Sequence of chain 1.A:
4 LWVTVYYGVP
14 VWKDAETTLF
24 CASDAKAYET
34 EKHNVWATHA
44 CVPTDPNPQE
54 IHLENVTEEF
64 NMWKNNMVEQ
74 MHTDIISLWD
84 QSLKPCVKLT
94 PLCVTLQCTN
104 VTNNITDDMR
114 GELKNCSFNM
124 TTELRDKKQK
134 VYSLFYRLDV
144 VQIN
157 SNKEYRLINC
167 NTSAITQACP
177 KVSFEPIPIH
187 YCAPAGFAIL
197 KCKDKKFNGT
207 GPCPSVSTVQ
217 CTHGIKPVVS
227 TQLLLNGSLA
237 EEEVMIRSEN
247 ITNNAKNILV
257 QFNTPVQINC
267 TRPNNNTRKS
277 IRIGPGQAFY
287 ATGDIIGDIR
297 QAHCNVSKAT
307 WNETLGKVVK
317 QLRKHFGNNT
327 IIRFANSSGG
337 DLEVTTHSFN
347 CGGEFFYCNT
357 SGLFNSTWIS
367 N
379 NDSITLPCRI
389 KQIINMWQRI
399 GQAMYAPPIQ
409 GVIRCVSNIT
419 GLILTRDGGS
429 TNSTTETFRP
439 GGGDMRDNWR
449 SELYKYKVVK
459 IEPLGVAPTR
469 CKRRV

The protein below binds the small molecule below.
Small molecule (SMILES): CC(=O)N[C@@H]1[C@@H](O)[C@H](O)[C@@H](CO)O[C@H]1O

Binding-site contacts:
Ligand atom O7 contacts residue TRP364 of chain 1.A at 3.3 Å.
Ligand atom C1 contacts residue ASN308 of chain 1.A at 1.4 Å.
Ligand atom N2 contacts residue TRP364 of chain 1.A at 4.4 Å.
Ligand atom N2 contacts residue ASN308 of chain 1.A at 2.9 Å (h-bond).
Ligand atom C4 contacts residue TRP364 of chain 1.A at 4.2 Å (hydrophobic).
Ligand atom O3 contacts residue TRP364 of chain 1.A at 3.8 Å.
Ligand atom C3 contacts residue ASN308 of chain 1.A at 3.8 Å.
Ligand atom O5 contacts residue TRP364 of chain 1.A at 4.3 Å.
Ligand atom C1 contacts residue TRP364 of chain 1.A at 4.4 Å (hydrophobic).
Ligand atom C4 contacts residue ASN308 of chain 1.A at 4.2 Å.
Ligand atom O5 contacts residue ASN308 of chain 1.A at 2.4 Å (h-bond).
Ligand atom C2 contacts residue ASN308 of chain 1.A at 2.5 Å.
Ligand atom C2 contacts residue TRP364 of chain 1.A at 3.6 Å (hydrophobic).
Ligand atom O7 contacts residue ASN308 of chain 1.A at 4.2 Å.
Ligand atom C7 contacts residue TRP364 of chain 1.A at 4.3 Å (hydrophobic).
Ligand atom C7 contacts residue ASN308 of chain 1.A at 3.8 Å.
Ligand atom C3 contacts residue TRP364 of chain 1.A at 4.2 Å (hydrophobic).
Ligand atom C5 contacts residue ASN308 of chain 1.A at 3.7 Å.